Binding-site contacts:
Ligand atom O28 contacts residue TYR61 of chain 1.B at 3.5 Å.
Ligand atom C16 contacts residue MET196 of chain 1.B at 3.5 Å (hydrophobic).
Ligand atom C13 contacts residue MET196 of chain 1.B at 3.5 Å (hydrophobic).
Ligand atom N9 contacts residue GLU193 of chain 1.B at 3.5 Å (salt-bridge).
Ligand atom C26 contacts residue ARG96 of chain 1.B at 3.5 Å.
Ligand atom N29 contacts residue PRO89 of chain 1.B at 2.9 Å (h-bond).
Ligand atom O27 contacts residue TYR61 of chain 1.B at 3.5 Å.
Ligand atom C25 contacts residue GLU193 of chain 1.B at 3.5 Å.
Ligand atom C25 contacts residue SER142 of chain 1.B at 3.4 Å.
Ligand atom O3 contacts residue THR143 of chain 1.B at 3.5 Å (h-bond).
Ligand atom C16 contacts residue TYR16 of chain 1.B at 3.3 Å (hydrophobic).
Ligand atom C16 contacts residue THR195 of chain 1.B at 3.0 Å.
Ligand atom N29 contacts residue THR91 of chain 1.B at 2.9 Å (h-bond).
Ligand atom C13 contacts residue SER14 of chain 1.B at 2.9 Å.
Ligand atom C12 contacts residue SER14 of chain 1.B at 3.4 Å.
Ligand atom C25 contacts residue THR91 of chain 1.B at 3.4 Å.
Ligand atom C26 contacts residue SER142 of chain 1.B at 3.5 Å.
Ligand atom O28 contacts residue GLY141 of chain 1.B at 3.3 Å.
Ligand atom C2 contacts residue GLU193 of chain 1.B at 3.5 Å.
Ligand atom N10 contacts residue GLU193 of chain 1.B at 2.9 Å (salt-bridge).
Ligand atom N8 contacts residue MET196 of chain 1.B at 3.4 Å.
Ligand atom C11 contacts residue TYR220 of chain 1.B at 3.4 Å (hydrophobic).
Ligand atom C17 contacts residue MET196 of chain 1.B at 3.2 Å (hydrophobic).
Ligand atom C17 contacts residue TYR16 of chain 1.B at 3.4 Å (hydrophobic).
Ligand atom C17 contacts residue THR195 of chain 1.B at 3.4 Å.
Ligand atom O28 contacts residue ARG96 of chain 1.B at 2.8 Å (salt-bridge).
Ligand atom C11 contacts residue TYR61 of chain 1.B at 3.5 Å (hydrophobic).
Ligand atom N29 contacts residue GLU193 of chain 1.B at 2.8 Å (salt-bridge).
Ligand atom N9 contacts residue TYR220 of chain 1.B at 3.6 Å (h-bond).
Ligand atom C14 contacts residue MET196 of chain 1.B at 3.4 Å (hydrophobic).
Ligand atom O27 contacts residue ARG96 of chain 1.B at 2.9 Å (salt-bridge).
Ligand atom C5 contacts residue THR143 of chain 1.B at 3.2 Å.
Ligand atom O23 contacts residue THR143 of chain 1.B at 2.9 Å (h-bond).
Ligand atom O23 contacts residue GLY141 of chain 1.B at 3.3 Å.
Ligand atom C6 contacts residue GLU193 of chain 1.B at 3.1 Å.
Ligand atom O27 contacts residue THR91 of chain 1.B at 3.0 Å (h-bond).
Ligand atom O28 contacts residue SER142 of chain 1.B at 2.8 Å (h-bond).
Ligand atom N4 contacts residue THR143 of chain 1.B at 2.6 Å (h-bond).
Ligand atom O23 contacts residue SER142 of chain 1.B at 3.0 Å (h-bond).
Ligand atom C15 contacts residue TYR16 of chain 1.B at 3.5 Å (hydrophobic).

Sequence of chain 1.B:
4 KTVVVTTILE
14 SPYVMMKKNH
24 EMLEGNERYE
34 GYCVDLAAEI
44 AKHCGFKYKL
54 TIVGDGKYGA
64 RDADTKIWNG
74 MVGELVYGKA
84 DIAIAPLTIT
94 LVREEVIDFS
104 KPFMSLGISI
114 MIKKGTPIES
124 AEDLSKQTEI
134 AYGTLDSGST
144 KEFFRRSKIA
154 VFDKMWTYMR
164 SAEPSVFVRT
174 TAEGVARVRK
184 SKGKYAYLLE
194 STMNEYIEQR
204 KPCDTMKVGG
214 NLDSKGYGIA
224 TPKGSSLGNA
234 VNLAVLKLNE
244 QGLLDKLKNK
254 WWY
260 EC

This small molecule binds to this protein.
Small molecule (SMILES): N[C@@H](Cc1c(O)noc1-c1nnn(Cc2ccccc2)n1)C(=O)O